A small-molecule ligand and the protein it binds are described below.
Small molecule (SMILES): O=P(O)(O)OC[C@H]1O[C@H](O)[C@H](O)[C@@H](O)[C@@H]1O

Sequence of chain 1.C:
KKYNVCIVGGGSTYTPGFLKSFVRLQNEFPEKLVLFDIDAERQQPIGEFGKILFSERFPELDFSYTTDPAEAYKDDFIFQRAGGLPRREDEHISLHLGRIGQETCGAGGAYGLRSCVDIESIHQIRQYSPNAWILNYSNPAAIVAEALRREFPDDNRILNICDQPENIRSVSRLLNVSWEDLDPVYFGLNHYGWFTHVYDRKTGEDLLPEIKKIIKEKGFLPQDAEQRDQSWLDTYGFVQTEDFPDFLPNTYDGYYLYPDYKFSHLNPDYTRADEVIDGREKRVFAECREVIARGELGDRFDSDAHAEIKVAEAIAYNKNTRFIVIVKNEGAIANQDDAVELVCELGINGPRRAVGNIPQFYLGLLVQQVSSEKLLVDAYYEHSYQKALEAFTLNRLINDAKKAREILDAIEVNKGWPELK

Binding-site contacts:
Ligand atom O2 contacts residue ASP171 of chain 1.C at 2.7 Å (salt-bridge).
Ligand atom O4 contacts residue ASN147 of chain 1.C at 3.2 Å (h-bond).
Ligand atom O3 contacts residue ASN147 of chain 1.C at 2.8 Å (h-bond).
Ligand atom O3 contacts residue NAD1 of chain 1.N at 3.1 Å (h-bond).
Ligand atom O2 contacts residue NAD1 of chain 1.N at 3.0 Å (h-bond).
Ligand atom C2 contacts residue TYR263 of chain 1.C at 3.4 Å (hydrophobic).
Ligand atom C6 contacts residue GLU109 of chain 1.C at 3.8 Å.
Ligand atom O2P contacts residue TRP241 of chain 1.C at 3.3 Å (h-bond).
Ligand atom C3 contacts residue HIS200 of chain 1.C at 3.8 Å.
Ligand atom P contacts residue ARG93 of chain 1.C at 3.7 Å.
Ligand atom O1P contacts residue ARG93 of chain 1.C at 2.9 Å (salt-bridge).
Ligand atom C3 contacts residue ASN147 of chain 1.C at 3.8 Å.
Ligand atom C3 contacts residue MN1 of chain 1.L at 3.0 Å.
Ligand atom O2 contacts residue CYS170 of chain 1.C at 3.6 Å.
Ligand atom C4 contacts residue GLU109 of chain 1.C at 3.3 Å.
Ligand atom O2 contacts residue HIS200 of chain 1.C at 3.6 Å (h-bond).
Ligand atom O3 contacts residue HIS200 of chain 1.C at 3.0 Å.
Ligand atom O1P contacts residue TYR15 of chain 1.C at 3.8 Å.
Ligand atom C6 contacts residue TRP241 of chain 1.C at 3.8 Å (hydrophobic).
Ligand atom C5 contacts residue TYR263 of chain 1.C at 3.5 Å (hydrophobic).
Ligand atom O2 contacts residue GLN172 of chain 1.C at 3.6 Å.
Ligand atom C1 contacts residue TRP241 of chain 1.C at 3.7 Å (hydrophobic).
Ligand atom O5 contacts residue TYR263 of chain 1.C at 2.7 Å (h-bond).
Ligand atom P contacts residue ARG291 of chain 1.C at 3.8 Å.
Ligand atom O4 contacts residue NAD1 of chain 1.N at 3.8 Å.
Ligand atom O1P contacts residue ARG291 of chain 1.C at 3.1 Å (salt-bridge).
Ligand atom O3P contacts residue ARG283 of chain 1.C at 3.2 Å (salt-bridge).
Ligand atom O2 contacts residue MN1 of chain 1.L at 2.5 Å.
Ligand atom C1 contacts residue TYR263 of chain 1.C at 3.2 Å (hydrophobic).
Ligand atom O2P contacts residue ARG291 of chain 1.C at 3.0 Å (salt-bridge).
Ligand atom C2 contacts residue HIS200 of chain 1.C at 3.4 Å.
Ligand atom O4 contacts residue GLU109 of chain 1.C at 2.7 Å (salt-bridge).
Ligand atom O1 contacts residue ASP171 of chain 1.C at 3.7 Å.
Ligand atom C2 contacts residue MN1 of chain 1.L at 3.0 Å.
Ligand atom O5 contacts residue TRP241 of chain 1.C at 3.1 Å.
Ligand atom C4 contacts residue TYR263 of chain 1.C at 3.3 Å (hydrophobic).
Ligand atom O3P contacts residue ARG93 of chain 1.C at 2.7 Å (salt-bridge).
Ligand atom O3 contacts residue MN1 of chain 1.L at 2.2 Å.
Ligand atom O2P contacts residue ARG283 of chain 1.C at 2.7 Å (salt-bridge).
Ligand atom C3 contacts residue NAD1 of chain 1.N at 3.5 Å.